Sequence of chain 4.A:
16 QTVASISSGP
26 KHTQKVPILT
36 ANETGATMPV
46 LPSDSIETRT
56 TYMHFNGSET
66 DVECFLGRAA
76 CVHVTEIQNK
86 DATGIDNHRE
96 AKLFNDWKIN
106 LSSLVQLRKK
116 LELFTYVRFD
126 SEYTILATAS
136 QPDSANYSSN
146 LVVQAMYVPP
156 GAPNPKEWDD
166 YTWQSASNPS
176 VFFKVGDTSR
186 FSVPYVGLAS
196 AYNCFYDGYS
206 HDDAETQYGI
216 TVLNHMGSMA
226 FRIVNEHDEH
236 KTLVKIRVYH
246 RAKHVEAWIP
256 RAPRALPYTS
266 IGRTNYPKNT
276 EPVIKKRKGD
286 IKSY

Sequence of chain 4.C:
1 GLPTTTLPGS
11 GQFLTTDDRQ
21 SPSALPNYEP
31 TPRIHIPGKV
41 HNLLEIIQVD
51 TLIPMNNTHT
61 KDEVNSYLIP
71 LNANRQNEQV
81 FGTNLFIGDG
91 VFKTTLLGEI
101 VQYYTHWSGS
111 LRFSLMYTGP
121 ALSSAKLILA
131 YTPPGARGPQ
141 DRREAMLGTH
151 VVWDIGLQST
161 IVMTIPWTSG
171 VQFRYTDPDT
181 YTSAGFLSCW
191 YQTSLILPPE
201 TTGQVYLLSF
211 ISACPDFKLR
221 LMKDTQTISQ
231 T

The small molecule below binds the protein below.
Small molecule (SMILES): COc1cc(CC(=O)c2ccc(C#N)cc2)c([N+](=O)[O-])cc1OC

Sequence of chain 5.C:
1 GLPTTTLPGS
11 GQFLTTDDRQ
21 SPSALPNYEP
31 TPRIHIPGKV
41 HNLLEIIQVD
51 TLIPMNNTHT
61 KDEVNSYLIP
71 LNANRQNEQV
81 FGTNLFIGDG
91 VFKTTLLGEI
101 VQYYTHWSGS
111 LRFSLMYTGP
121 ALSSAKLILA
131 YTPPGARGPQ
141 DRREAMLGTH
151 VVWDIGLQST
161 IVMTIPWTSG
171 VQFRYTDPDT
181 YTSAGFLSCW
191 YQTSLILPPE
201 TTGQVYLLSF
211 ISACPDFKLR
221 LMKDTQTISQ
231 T

Binding-site contacts:
Ligand atom O23 contacts residue TYR152 of chain 4.A at 3.0 Å (h-bond).
Ligand atom C19 contacts residue TYR152 of chain 4.A at 3.9 Å (hydrophobic).
Ligand atom C11 contacts residue TYR197 of chain 4.A at 3.5 Å (hydrophobic).
Ligand atom C06 contacts residue TYR128 of chain 4.A at 3.4 Å (hydrophobic).
Ligand atom C12 contacts residue TYR197 of chain 4.A at 3.5 Å (hydrophobic).
Ligand atom C18 contacts residue TYR152 of chain 4.A at 3.7 Å (hydrophobic).
Ligand atom O20 contacts residue PHE186 of chain 4.A at 3.8 Å.
Ligand atom C15 contacts residue TYR128 of chain 4.A at 3.1 Å (hydrophobic).
Ligand atom O16 contacts residue VAL188 of chain 4.A at 3.8 Å.
Ligand atom N22 contacts residue VAL191 of chain 4.A at 3.9 Å.
Ligand atom C10 contacts residue MET221 of chain 4.A at 3.9 Å (hydrophobic).
Ligand atom O02 contacts residue MET224 of chain 4.A at 3.5 Å.
Ligand atom C08 contacts residue TYR197 of chain 4.A at 3.9 Å (hydrophobic).
Ligand atom C21 contacts residue TYR152 of chain 4.A at 3.6 Å (hydrophobic).
Ligand atom C09 contacts residue MET221 of chain 4.A at 3.9 Å (hydrophobic).
Ligand atom C14 contacts residue TYR197 of chain 4.A at 3.7 Å (hydrophobic).
Ligand atom C17 contacts residue TYR152 of chain 4.A at 3.8 Å (hydrophobic).
Ligand atom C01 contacts residue PHE186 of chain 4.A at 2.8 Å (hydrophobic).
Ligand atom C01 contacts residue TYR128 of chain 4.A at 2.9 Å (hydrophobic).
Ligand atom O16 contacts residue TYR128 of chain 4.A at 2.9 Å (h-bond).
Ligand atom O20 contacts residue TYR152 of chain 4.A at 3.7 Å.
Ligand atom C14 contacts residue LEU106 of chain 4.A at 3.5 Å (hydrophobic).
Ligand atom C15 contacts residue SER126 of chain 4.A at 3.5 Å.
Ligand atom O24 contacts residue TYR152 of chain 4.A at 3.5 Å (h-bond).
Ligand atom N13 contacts residue GOL1 of chain 4.E at 3.7 Å.
Ligand atom O23 contacts residue VAL191 of chain 4.A at 3.9 Å.
Ligand atom O02 contacts residue TYR128 of chain 4.A at 3.8 Å.
Ligand atom C15 contacts residue TYR197 of chain 4.A at 3.8 Å (hydrophobic).
Ligand atom C01 contacts residue MET224 of chain 4.A at 3.7 Å (hydrophobic).
Ligand atom O23 contacts residue LEU221 of chain 5.C at 3.9 Å.
Ligand atom C06 contacts residue ILE104 of chain 4.A at 3.5 Å (hydrophobic).
Ligand atom N22 contacts residue TYR152 of chain 4.A at 3.3 Å (h-bond).
Ligand atom C08 contacts residue TYR128 of chain 4.A at 3.3 Å (hydrophobic).
Ligand atom C10 contacts residue TYR197 of chain 4.A at 3.7 Å (hydrophobic).
Ligand atom N13 contacts residue TYR197 of chain 4.A at 3.4 Å.
Ligand atom C05 contacts residue TYR128 of chain 4.A at 3.8 Å (hydrophobic).
Ligand atom O24 contacts residue VAL191 of chain 4.A at 3.1 Å.
Ligand atom C07 contacts residue TYR128 of chain 4.A at 2.9 Å (hydrophobic).
Ligand atom C04 contacts residue TYR128 of chain 4.A at 3.4 Å (hydrophobic).
Ligand atom C03 contacts residue TYR128 of chain 4.A at 3.7 Å (hydrophobic).